Binding-site contacts:
Ligand atom O5 contacts residue ASN16 of chain 1.D at 2.4 Å (h-bond).
Ligand atom C7 contacts residue ASN16 of chain 1.D at 3.9 Å.
Ligand atom C4 contacts residue ASN16 of chain 1.D at 4.2 Å.
Ligand atom N2 contacts residue ASN16 of chain 1.D at 2.8 Å (h-bond).
Ligand atom O7 contacts residue ASN16 of chain 1.D at 4.5 Å.
Ligand atom C2 contacts residue ASN16 of chain 1.D at 2.4 Å.
Ligand atom C3 contacts residue ASN16 of chain 1.D at 3.8 Å.
Ligand atom N2 contacts residue ASP19 of chain 1.D at 4.3 Å.
Ligand atom C7 contacts residue ASP19 of chain 1.D at 4.4 Å.
Ligand atom C5 contacts residue ASN16 of chain 1.D at 3.7 Å.
Ligand atom C1 contacts residue ASN16 of chain 1.D at 1.4 Å.

Sequence of chain 1.D:
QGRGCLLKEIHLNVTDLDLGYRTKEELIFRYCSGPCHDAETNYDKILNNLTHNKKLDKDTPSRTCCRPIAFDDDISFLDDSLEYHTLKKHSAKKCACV

This small molecule binds to this protein.
Small molecule (SMILES): CC(=O)N[C@@H]1[C@@H](O)[C@H](O)[C@@H](CO)O[C@H]1O